The small molecule below binds the protein below.
Small molecule (SMILES): CC(=O)N[C@H]1[C@H](O[C@H]2[C@H](O)[C@@H](NC(C)=O)CO[C@@H]2CO)O[C@H](CO)[C@@H](O)[C@@H]1O

Binding-site contacts:
Ligand atom C1 contacts residue ASN266 of chain 1.G at 1.5 Å.
Ligand atom C3 contacts residue ASN266 of chain 1.G at 3.7 Å.
Ligand atom C6 contacts residue GLU246 of chain 1.G at 3.9 Å.
Ligand atom O5 contacts residue ILE247 of chain 1.G at 3.1 Å (h-bond).
Ligand atom C5 contacts residue ILE247 of chain 1.G at 4.1 Å (hydrophobic).
Ligand atom C8 contacts residue ASN266 of chain 1.G at 4.3 Å.
Ligand atom C1 contacts residue GLU246 of chain 1.G at 4.1 Å.
Ligand atom C6 contacts residue ILE247 of chain 1.G at 4.1 Å (hydrophobic).
Ligand atom C7 contacts residue ASN266 of chain 1.G at 3.1 Å.
Ligand atom C2 contacts residue ASN266 of chain 1.G at 2.4 Å.
Ligand atom C5 contacts residue ASN266 of chain 1.G at 3.7 Å.
Ligand atom C5 contacts residue GLU246 of chain 1.G at 4.4 Å.
Ligand atom O7 contacts residue ASN266 of chain 1.G at 3.1 Å (h-bond).
Ligand atom O5 contacts residue GLU246 of chain 1.G at 3.4 Å.
Ligand atom O7 contacts residue GLU245 of chain 1.G at 4.3 Å.
Ligand atom C1 contacts residue ILE247 of chain 1.G at 3.9 Å (hydrophobic).
Ligand atom C4 contacts residue ASN266 of chain 1.G at 4.2 Å.
Ligand atom O5 contacts residue ASN266 of chain 1.G at 2.4 Å (h-bond).
Ligand atom C8 contacts residue LYS267 of chain 1.G at 4.1 Å.
Ligand atom N2 contacts residue ASN266 of chain 1.G at 2.8 Å (h-bond).

Sequence of chain 1.G:
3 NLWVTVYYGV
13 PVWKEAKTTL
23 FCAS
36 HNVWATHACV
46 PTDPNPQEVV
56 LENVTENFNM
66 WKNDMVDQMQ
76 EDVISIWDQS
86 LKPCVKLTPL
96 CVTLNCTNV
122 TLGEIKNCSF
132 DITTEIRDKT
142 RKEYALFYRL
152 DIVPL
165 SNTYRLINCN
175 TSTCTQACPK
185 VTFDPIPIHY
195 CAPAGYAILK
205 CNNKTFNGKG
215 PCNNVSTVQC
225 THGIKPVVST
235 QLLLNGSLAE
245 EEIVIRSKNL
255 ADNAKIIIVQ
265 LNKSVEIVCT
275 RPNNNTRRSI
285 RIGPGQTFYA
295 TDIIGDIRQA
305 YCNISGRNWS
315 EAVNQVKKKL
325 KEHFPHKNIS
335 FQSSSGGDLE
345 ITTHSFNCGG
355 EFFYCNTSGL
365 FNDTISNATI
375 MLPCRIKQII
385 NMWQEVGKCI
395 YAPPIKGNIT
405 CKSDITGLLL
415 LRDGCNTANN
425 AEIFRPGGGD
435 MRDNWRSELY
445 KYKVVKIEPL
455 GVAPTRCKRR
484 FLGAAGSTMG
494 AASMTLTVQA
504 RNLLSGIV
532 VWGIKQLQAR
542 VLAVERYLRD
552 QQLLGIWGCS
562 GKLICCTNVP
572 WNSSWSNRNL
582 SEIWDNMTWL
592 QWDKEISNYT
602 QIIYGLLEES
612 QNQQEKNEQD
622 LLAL